A protein and the small-molecule ligand that binds it are described below.
Small molecule (SMILES): C[C@H](NC(=O)[C@H](CO)NC(=O)[C@@H]1CCCN1C(=O)[C@H](C)NC(=O)[C@H](C)NC(=O)[C@H](CO)NC(=O)[C@@H]1CCCN1C(=O)[C@H](C)NC(=O)[C@H](C)NC(=O)[C@H](CO)NC(=O)[C@@H]1CCCN1C(=O)[C@H](C)NC(=O)[C@@H]1CCC(=O)N1)C(=O)O

Binding-site contacts:
Ligand atom O contacts residue TYR27 of chain 1.B at 3.2 Å.
Ligand atom O contacts residue TRP99 of chain 1.B at 3.3 Å.
Ligand atom CA contacts residue GLU33 of chain 1.B at 3.1 Å.
Ligand atom OG contacts residue ARG51 of chain 1.A at 2.8 Å (salt-bridge).
Ligand atom CB contacts residue GLY96 of chain 1.A at 3.4 Å.
Ligand atom C contacts residue GLU33 of chain 1.B at 3.4 Å.
Ligand atom N contacts residue GLU33 of chain 1.B at 3.0 Å (salt-bridge).
Ligand atom O contacts residue TRP99 of chain 1.B at 3.2 Å.
Ligand atom CA contacts residue ASN39 of chain 1.A at 3.4 Å.
Ligand atom CB contacts residue GLU33 of chain 1.B at 3.1 Å.
Ligand atom C contacts residue TRP99 of chain 1.B at 3.1 Å (hydrophobic).
Ligand atom OXT contacts residue ASN57 of chain 1.B at 2.6 Å.
Ligand atom N contacts residue GLY96 of chain 1.A at 3.2 Å (h-bond).
Ligand atom OG contacts residue GLY100 of chain 1.B at 3.2 Å (h-bond).
Ligand atom O contacts residue VAL59 of chain 1.B at 3.5 Å.
Ligand atom CD contacts residue ILE28 of chain 1.B at 3.5 Å (hydrophobic).
Ligand atom O contacts residue VAL2 of chain 1.B at 3.4 Å.
Ligand atom CB contacts residue HIS101 of chain 1.A at 3.3 Å.
Ligand atom N contacts residue TRP99 of chain 1.B at 3.3 Å.
Ligand atom CB contacts residue TRP99 of chain 1.B at 3.5 Å (hydrophobic).
Ligand atom OG contacts residue TRP99 of chain 1.B at 2.7 Å (h-bond).
Ligand atom N contacts residue GLU33 of chain 1.B at 2.7 Å (salt-bridge).
Ligand atom O contacts residue ILE28 of chain 1.B at 3.0 Å (h-bond).
Ligand atom CB contacts residue HIS52 of chain 1.B at 3.4 Å.
Ligand atom CB contacts residue TYR32 of chain 1.B at 3.4 Å (hydrophobic).
Ligand atom CB contacts residue TYR54 of chain 1.A at 3.3 Å (hydrophobic).
Ligand atom CA contacts residue GLY96 of chain 1.A at 3.5 Å.
Ligand atom CB contacts residue TRP94 of chain 1.A at 3.3 Å (hydrophobic).
Ligand atom C contacts residue TYR37 of chain 1.A at 3.4 Å (hydrophobic).
Ligand atom CG contacts residue TRP99 of chain 1.B at 3.3 Å (hydrophobic).
Ligand atom N contacts residue TYR37 of chain 1.A at 3.4 Å.
Ligand atom C contacts residue TYR27 of chain 1.B at 3.5 Å (hydrophobic).
Ligand atom CB contacts residue HIS31 of chain 1.A at 3.1 Å.
Ligand atom CB contacts residue TRP99 of chain 1.B at 3.2 Å (hydrophobic).
Ligand atom O contacts residue ARG51 of chain 1.A at 3.0 Å (salt-bridge).
Ligand atom N contacts residue TYR27 of chain 1.B at 3.5 Å.
Ligand atom O contacts residue ASN39 of chain 1.A at 2.9 Å (h-bond).
Ligand atom CA contacts residue TRP99 of chain 1.B at 3.5 Å (hydrophobic).
Ligand atom OE contacts residue ILE28 of chain 1.B at 3.4 Å.
Ligand atom CA contacts residue TRP99 of chain 1.B at 3.5 Å (hydrophobic).

Sequence of chain 1.B:
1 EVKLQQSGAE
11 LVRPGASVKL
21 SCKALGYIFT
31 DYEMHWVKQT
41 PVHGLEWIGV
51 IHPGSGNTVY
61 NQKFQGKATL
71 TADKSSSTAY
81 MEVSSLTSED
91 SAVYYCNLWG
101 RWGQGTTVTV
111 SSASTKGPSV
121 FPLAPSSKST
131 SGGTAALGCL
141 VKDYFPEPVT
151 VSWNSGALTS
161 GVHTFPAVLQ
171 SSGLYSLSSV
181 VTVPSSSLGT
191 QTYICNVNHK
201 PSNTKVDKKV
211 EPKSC

Sequence of chain 1.A:
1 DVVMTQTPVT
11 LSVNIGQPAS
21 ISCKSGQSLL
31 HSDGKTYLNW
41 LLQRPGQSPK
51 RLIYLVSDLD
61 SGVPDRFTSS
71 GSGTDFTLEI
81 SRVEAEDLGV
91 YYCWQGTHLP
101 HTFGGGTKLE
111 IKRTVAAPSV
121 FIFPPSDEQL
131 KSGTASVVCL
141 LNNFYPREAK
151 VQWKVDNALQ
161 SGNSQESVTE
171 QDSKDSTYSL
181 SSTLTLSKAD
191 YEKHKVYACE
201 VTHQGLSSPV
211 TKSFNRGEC